Binding-site contacts:
Ligand atom C1 contacts residue ASN318 of chain 1.B at 1.4 Å.
Ligand atom O7 contacts residue ASN318 of chain 1.B at 2.7 Å (h-bond).
Ligand atom C5 contacts residue GLN567 of chain 1.B at 4.1 Å.
Ligand atom C8 contacts residue ASN318 of chain 1.B at 4.2 Å.
Ligand atom C7 contacts residue ASN318 of chain 1.B at 2.9 Å.
Ligand atom C1 contacts residue GLN567 of chain 1.B at 4.4 Å.
Ligand atom N2 contacts residue ASN318 of chain 1.B at 2.8 Å (h-bond).
Ligand atom C6 contacts residue GLN567 of chain 1.B at 3.3 Å.
Ligand atom O6 contacts residue GLN567 of chain 1.B at 4.4 Å.
Ligand atom O5 contacts residue GLN567 of chain 1.B at 3.4 Å.
Ligand atom C5 contacts residue ASN318 of chain 1.B at 3.7 Å.
Ligand atom C3 contacts residue ASN318 of chain 1.B at 3.8 Å.
Ligand atom O5 contacts residue ASN318 of chain 1.B at 2.5 Å (h-bond).
Ligand atom C2 contacts residue ASN318 of chain 1.B at 2.4 Å.
Ligand atom C4 contacts residue ASN318 of chain 1.B at 4.2 Å.

This small molecule binds to this protein.
Small molecule (SMILES): CC(=O)N[C@@H]1[C@@H](O)[C@H](O)[C@@H](CO)O[C@H]1O

Sequence of chain 1.B:
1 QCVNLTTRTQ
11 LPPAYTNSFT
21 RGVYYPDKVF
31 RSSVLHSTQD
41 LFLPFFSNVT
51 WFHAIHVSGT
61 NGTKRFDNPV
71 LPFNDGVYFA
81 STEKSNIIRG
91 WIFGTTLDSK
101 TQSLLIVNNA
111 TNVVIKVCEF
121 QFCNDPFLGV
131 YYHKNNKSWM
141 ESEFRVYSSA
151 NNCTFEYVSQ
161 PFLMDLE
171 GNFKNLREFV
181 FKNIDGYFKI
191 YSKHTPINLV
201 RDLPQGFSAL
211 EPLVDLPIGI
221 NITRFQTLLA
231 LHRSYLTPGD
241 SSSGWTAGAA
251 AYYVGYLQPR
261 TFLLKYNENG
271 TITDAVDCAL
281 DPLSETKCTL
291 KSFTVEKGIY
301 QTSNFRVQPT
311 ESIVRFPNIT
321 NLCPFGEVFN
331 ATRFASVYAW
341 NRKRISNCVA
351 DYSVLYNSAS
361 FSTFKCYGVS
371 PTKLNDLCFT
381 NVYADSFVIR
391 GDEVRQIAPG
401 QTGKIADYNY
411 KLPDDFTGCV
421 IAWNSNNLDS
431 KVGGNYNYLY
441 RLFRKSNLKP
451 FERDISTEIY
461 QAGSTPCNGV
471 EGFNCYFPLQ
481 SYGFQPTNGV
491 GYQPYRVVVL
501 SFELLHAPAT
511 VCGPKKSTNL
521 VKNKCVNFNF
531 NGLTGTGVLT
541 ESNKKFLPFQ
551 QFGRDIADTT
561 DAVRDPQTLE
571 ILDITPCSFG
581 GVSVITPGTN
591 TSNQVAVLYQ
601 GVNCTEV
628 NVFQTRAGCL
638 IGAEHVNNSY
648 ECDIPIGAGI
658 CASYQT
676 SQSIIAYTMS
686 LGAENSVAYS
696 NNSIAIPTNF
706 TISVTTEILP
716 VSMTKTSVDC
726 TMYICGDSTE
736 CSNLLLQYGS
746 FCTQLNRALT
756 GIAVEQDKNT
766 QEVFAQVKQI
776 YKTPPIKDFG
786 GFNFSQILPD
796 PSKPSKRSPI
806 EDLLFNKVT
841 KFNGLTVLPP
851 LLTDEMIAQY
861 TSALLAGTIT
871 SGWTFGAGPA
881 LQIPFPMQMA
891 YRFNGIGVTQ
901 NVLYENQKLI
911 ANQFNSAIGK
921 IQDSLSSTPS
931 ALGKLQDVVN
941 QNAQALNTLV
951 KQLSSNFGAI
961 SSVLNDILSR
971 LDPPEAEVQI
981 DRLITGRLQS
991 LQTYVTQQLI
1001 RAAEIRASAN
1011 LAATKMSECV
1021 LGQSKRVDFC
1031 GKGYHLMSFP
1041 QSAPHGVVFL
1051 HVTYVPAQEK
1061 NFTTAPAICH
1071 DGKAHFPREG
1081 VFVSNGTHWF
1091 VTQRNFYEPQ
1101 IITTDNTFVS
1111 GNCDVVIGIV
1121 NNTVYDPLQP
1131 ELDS